Sequence of chain 1.B:
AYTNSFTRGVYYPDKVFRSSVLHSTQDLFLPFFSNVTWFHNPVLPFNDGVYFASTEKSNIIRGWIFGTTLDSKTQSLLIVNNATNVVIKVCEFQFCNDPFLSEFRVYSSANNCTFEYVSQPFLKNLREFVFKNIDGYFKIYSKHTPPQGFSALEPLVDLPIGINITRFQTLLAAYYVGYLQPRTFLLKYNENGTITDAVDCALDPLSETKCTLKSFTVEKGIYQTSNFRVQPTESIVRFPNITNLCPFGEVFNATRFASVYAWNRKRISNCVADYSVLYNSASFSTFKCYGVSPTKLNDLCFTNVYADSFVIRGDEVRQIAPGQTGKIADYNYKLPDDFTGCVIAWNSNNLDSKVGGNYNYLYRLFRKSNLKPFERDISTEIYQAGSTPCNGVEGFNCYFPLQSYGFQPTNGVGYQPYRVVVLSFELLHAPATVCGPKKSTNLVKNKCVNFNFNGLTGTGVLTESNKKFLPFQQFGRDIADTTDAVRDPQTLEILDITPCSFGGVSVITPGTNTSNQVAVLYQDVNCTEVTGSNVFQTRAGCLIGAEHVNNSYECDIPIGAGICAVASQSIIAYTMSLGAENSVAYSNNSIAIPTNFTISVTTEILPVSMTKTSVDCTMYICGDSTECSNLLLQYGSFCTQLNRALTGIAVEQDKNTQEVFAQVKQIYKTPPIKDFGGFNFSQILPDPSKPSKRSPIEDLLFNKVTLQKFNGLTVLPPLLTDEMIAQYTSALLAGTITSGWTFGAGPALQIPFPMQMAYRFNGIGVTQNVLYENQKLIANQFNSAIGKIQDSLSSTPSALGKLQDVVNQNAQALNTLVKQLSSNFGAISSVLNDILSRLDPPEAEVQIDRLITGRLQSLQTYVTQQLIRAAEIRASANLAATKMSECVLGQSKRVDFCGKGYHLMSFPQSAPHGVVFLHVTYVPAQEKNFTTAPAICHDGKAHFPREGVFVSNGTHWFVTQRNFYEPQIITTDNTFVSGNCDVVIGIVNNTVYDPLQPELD

Binding-site contacts:
Ligand atom C3 contacts residue ASN1134 of chain 1.B at 3.7 Å.
Ligand atom O5 contacts residue ASN1134 of chain 1.B at 2.4 Å (h-bond).
Ligand atom C5 contacts residue ASN1134 of chain 1.B at 3.7 Å.
Ligand atom C2 contacts residue ASN1134 of chain 1.B at 2.4 Å.
Ligand atom N2 contacts residue ASN1134 of chain 1.B at 2.8 Å (h-bond).
Ligand atom C7 contacts residue ASN1134 of chain 1.B at 3.7 Å.
Ligand atom C4 contacts residue ASN1134 of chain 1.B at 4.2 Å.
Ligand atom C1 contacts residue ASN1134 of chain 1.B at 1.4 Å.
Ligand atom O7 contacts residue ASN1134 of chain 1.B at 4.0 Å.

The protein below binds the small molecule below.
Small molecule (SMILES): CC(=O)N[C@@H]1[C@@H](O)[C@H](O)[C@@H](CO)O[C@H]1O